The small molecule below binds the protein below.
Small molecule (SMILES): C[C@@H](C(=O)O)N1C(=O)[C@@H]2[C@@H]3CC[C@@H](C3)[C@@H]2C1=O

Binding-site contacts:
Ligand atom C17 contacts residue TYR35 of chain 1.B at 3.6 Å (hydrophobic).
Ligand atom C7 contacts residue ARG36 of chain 1.B at 3.6 Å.
Ligand atom C6 contacts residue GLN6 of chain 1.B at 4.3 Å.
Ligand atom C3 contacts residue ARG36 of chain 1.B at 3.8 Å.
Ligand atom O10 contacts residue ARG36 of chain 1.B at 2.8 Å (salt-bridge).
Ligand atom C1 contacts residue TYR35 of chain 1.B at 3.4 Å (hydrophobic).
Ligand atom C2 contacts residue ARG36 of chain 1.B at 3.7 Å.
Ligand atom C17 contacts residue ARG36 of chain 1.B at 4.0 Å.
Ligand atom C6 contacts residue TYR35 of chain 1.B at 4.1 Å (hydrophobic).
Ligand atom O10 contacts residue TYR35 of chain 1.B at 3.8 Å.

Sequence of chain 1.B:
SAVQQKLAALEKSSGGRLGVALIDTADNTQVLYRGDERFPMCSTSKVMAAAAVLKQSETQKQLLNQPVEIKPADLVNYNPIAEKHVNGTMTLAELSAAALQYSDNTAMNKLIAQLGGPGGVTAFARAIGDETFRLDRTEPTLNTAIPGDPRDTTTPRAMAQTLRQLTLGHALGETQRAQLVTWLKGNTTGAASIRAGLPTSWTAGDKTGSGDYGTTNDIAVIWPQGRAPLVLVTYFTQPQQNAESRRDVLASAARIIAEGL